A small-molecule ligand and the protein it binds are described below.
Small molecule (SMILES): CC(C)(C)c1[nH]cnc1/C=c1\[nH]c(=O)/c(=C/c2ccccc2)[nH]c1=O

Sequence of chain 1.C:
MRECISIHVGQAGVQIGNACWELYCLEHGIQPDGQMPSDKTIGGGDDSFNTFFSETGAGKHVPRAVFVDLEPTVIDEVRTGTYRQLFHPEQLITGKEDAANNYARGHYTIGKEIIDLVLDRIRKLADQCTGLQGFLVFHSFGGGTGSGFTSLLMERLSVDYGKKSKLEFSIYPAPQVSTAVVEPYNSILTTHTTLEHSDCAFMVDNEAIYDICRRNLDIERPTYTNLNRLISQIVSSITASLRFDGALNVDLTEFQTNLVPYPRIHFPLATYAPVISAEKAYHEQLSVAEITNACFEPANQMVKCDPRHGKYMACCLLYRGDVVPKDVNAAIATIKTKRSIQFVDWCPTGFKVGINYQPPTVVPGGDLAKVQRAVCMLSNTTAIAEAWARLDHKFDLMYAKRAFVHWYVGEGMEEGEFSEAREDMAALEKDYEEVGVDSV

Sequence of chain 1.D:
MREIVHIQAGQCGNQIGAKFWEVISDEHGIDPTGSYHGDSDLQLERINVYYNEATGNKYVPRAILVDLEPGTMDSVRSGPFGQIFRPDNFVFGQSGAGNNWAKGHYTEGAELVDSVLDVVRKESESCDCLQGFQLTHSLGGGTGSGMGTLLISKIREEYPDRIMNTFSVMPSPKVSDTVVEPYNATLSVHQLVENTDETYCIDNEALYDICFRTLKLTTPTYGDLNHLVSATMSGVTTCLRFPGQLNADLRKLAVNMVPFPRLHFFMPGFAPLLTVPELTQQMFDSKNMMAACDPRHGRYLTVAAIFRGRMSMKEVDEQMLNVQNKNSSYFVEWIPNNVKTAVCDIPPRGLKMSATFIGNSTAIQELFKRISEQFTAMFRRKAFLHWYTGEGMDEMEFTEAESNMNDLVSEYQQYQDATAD

Binding-site contacts:
Ligand atom C17 contacts residue GLN134 of chain 1.D at 3.5 Å.
Ligand atom O20 contacts residue ILE316 of chain 1.D at 3.6 Å.
Ligand atom O20 contacts residue VAL236 of chain 1.D at 3.1 Å (h-bond).
Ligand atom C25 contacts residue ALA352 of chain 1.D at 3.7 Å (hydrophobic).
Ligand atom C18 contacts residue THR237 of chain 1.D at 3.7 Å.
Ligand atom C18 contacts residue VAL236 of chain 1.D at 3.4 Å (hydrophobic).
Ligand atom C18 contacts residue LEU240 of chain 1.D at 3.4 Å (hydrophobic).
Ligand atom O21 contacts residue LEU253 of chain 1.D at 3.2 Å.
Ligand atom O21 contacts residue TYR200 of chain 1.D at 3.7 Å.
Ligand atom C4 contacts residue MET257 of chain 1.D at 3.6 Å (hydrophobic).
Ligand atom N12 contacts residue LEU253 of chain 1.D at 3.5 Å.
Ligand atom C17 contacts residue THR237 of chain 1.D at 3.6 Å.
Ligand atom N3 contacts residue MET257 of chain 1.D at 3.6 Å.
Ligand atom C11 contacts residue LEU253 of chain 1.D at 3.5 Å (hydrophobic).
Ligand atom C7 contacts residue LEU253 of chain 1.D at 3.7 Å (hydrophobic).
Ligand atom C2 contacts residue ALA314 of chain 1.D at 3.4 Å (hydrophobic).
Ligand atom C8 contacts residue CYS239 of chain 1.D at 3.7 Å (hydrophobic).
Ligand atom O21 contacts residue GLU198 of chain 1.D at 2.8 Å (salt-bridge).
Ligand atom N9 contacts residue VAL236 of chain 1.D at 2.8 Å (h-bond).
Ligand atom C2 contacts residue LEU253 of chain 1.D at 3.7 Å (hydrophobic).
Ligand atom C24 contacts residue LEU246 of chain 1.D at 3.5 Å (hydrophobic).
Ligand atom C19 contacts residue VAL236 of chain 1.D at 3.1 Å (hydrophobic).
Ligand atom C14 contacts residue TYR200 of chain 1.D at 3.7 Å (hydrophobic).
Ligand atom C8 contacts residue VAL236 of chain 1.D at 3.4 Å (hydrophobic).
Ligand atom C13 contacts residue GLU198 of chain 1.D at 3.6 Å.
Ligand atom C8 contacts residue ILE368 of chain 1.D at 3.6 Å (hydrophobic).
Ligand atom C16 contacts residue PHE167 of chain 1.D at 3.6 Å (hydrophobic).
Ligand atom C13 contacts residue TYR200 of chain 1.D at 2.9 Å (hydrophobic).
Ligand atom C11 contacts residue TYR200 of chain 1.D at 3.7 Å (hydrophobic).
Ligand atom N3 contacts residue ALA314 of chain 1.D at 3.5 Å.
Ligand atom C10 contacts residue TYR200 of chain 1.D at 3.3 Å (hydrophobic).
Ligand atom C19 contacts residue LEU250 of chain 1.D at 3.7 Å (hydrophobic).
Ligand atom N3 contacts residue LEU253 of chain 1.D at 3.7 Å.
Ligand atom C15 contacts residue TYR200 of chain 1.D at 3.6 Å (hydrophobic).
Ligand atom C15 contacts residue ASN165 of chain 1.D at 3.3 Å.
Ligand atom C19 contacts residue LEU240 of chain 1.D at 3.7 Å (hydrophobic).
Ligand atom O20 contacts residue ILE368 of chain 1.D at 3.7 Å.
Ligand atom C25 contacts residue ALA315 of chain 1.D at 3.5 Å (hydrophobic).
Ligand atom O20 contacts residue CYS239 of chain 1.D at 3.2 Å (h-bond).
Ligand atom C6 contacts residue ALA314 of chain 1.D at 3.8 Å (hydrophobic).